Binding-site contacts:
Ligand atom C27 contacts residue ALA172 of chain 1.A at 3.2 Å (hydrophobic).
Ligand atom C26 contacts residue CYS173 of chain 1.A at 3.9 Å (hydrophobic).
Ligand atom N29 contacts residue TRP193 of chain 1.A at 3.7 Å.
Ligand atom C21 contacts residue CYS173 of chain 1.A at 3.9 Å (hydrophobic).
Ligand atom N29 contacts residue ALA172 of chain 1.A at 3.5 Å (h-bond).
Ligand atom C25 contacts residue ALA172 of chain 1.A at 3.8 Å (hydrophobic).
Ligand atom C11 contacts residue GLY194 of chain 1.A at 3.4 Å.
Ligand atom N29 contacts residue ASP171 of chain 1.A at 3.0 Å (salt-bridge).
Ligand atom C22 contacts residue SER177 of chain 1.A at 3.9 Å.
Ligand atom N29 contacts residue GLY204 of chain 1.A at 3.4 Å.
Ligand atom C26 contacts residue CYS197 of chain 1.A at 3.9 Å (hydrophobic).
Ligand atom C24 contacts residue TRP193 of chain 1.A at 3.6 Å (hydrophobic).
Ligand atom C1 contacts residue TRP193 of chain 1.A at 3.6 Å (hydrophobic).
Ligand atom C10 contacts residue TRP193 of chain 1.A at 4.0 Å (hydrophobic).
Ligand atom N28 contacts residue ALA172 of chain 1.A at 3.1 Å (h-bond).
Ligand atom C25 contacts residue GLY194 of chain 1.A at 3.8 Å.
Ligand atom C3 contacts residue TRP193 of chain 1.A at 3.5 Å (hydrophobic).
Ligand atom C27 contacts residue ASP171 of chain 1.A at 3.7 Å.
Ligand atom C7 contacts residue TYR81 of chain 1.A at 3.6 Å (hydrophobic).
Ligand atom C26 contacts residue GLY196 of chain 1.A at 3.5 Å.
Ligand atom N28 contacts residue ASP171 of chain 1.A at 2.9 Å (salt-bridge).
Ligand atom C16 contacts residue CYS197 of chain 1.A at 3.7 Å (hydrophobic).
Ligand atom C10 contacts residue GLY194 of chain 1.A at 3.6 Å.
Ligand atom C6 contacts residue TYR81 of chain 1.A at 3.4 Å (hydrophobic).
Ligand atom C22 contacts residue SO41 of chain 1.D at 3.5 Å.
Ligand atom C2 contacts residue TRP193 of chain 1.A at 3.8 Å (hydrophobic).
Ligand atom C27 contacts residue TRP193 of chain 1.A at 4.0 Å (hydrophobic).
Ligand atom N28 contacts residue GLY196 of chain 1.A at 2.9 Å (h-bond).
Ligand atom C27 contacts residue GLY196 of chain 1.A at 3.9 Å.
Ligand atom C23 contacts residue SER177 of chain 1.A at 3.5 Å.
Ligand atom O19 contacts residue TYR81 of chain 1.A at 3.4 Å (h-bond).
Ligand atom C30 contacts residue GLN174 of chain 1.A at 3.6 Å.
Ligand atom O20 contacts residue GLY194 of chain 1.A at 2.4 Å (h-bond).
Ligand atom C23 contacts residue SER192 of chain 1.A at 4.0 Å.
Ligand atom C1 contacts residue THR80 of chain 1.A at 3.4 Å.
Ligand atom C7 contacts residue GLU79 of chain 1.A at 3.9 Å.
Ligand atom C21 contacts residue GLN174 of chain 1.A at 3.7 Å.
Ligand atom C23 contacts residue TRP193 of chain 1.A at 3.8 Å (hydrophobic).
Ligand atom C25 contacts residue TRP193 of chain 1.A at 3.9 Å (hydrophobic).
Ligand atom N28 contacts residue CYS197 of chain 1.A at 3.8 Å.

Sequence of chain 1.A:
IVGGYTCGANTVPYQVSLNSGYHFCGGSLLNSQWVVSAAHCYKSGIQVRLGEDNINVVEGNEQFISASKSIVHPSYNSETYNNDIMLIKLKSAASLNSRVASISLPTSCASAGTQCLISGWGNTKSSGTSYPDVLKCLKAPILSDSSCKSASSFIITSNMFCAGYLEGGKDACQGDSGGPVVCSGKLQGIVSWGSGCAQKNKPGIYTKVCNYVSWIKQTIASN

The small molecule below binds the protein below.
Small molecule (SMILES): COC(=O)[C@H](Cc1cccc(C(=N)N)c1)NC(=O)CNS(=O)(=O)c1ccc(C)cc1